Sequence of chain 1.A:
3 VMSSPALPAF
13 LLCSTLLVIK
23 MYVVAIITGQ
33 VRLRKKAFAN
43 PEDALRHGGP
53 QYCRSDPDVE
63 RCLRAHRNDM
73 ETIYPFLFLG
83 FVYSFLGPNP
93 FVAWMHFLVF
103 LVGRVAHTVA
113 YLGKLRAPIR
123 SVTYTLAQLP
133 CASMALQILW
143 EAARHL

The small molecule below binds the protein below.
Small molecule (SMILES): Fc1cccc(Cl)c1-c1nc(Br)c(-c2ccc(C#Cc3ccc(C(F)(F)F)cc3)nc2)[nH]1

Sequence of chain 3.A:
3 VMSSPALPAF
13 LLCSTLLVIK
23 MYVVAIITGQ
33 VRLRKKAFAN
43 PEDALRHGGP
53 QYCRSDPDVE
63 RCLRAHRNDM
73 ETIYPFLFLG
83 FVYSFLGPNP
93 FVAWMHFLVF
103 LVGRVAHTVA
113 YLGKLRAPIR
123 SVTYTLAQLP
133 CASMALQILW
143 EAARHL

Binding-site contacts:
Ligand atom C9 contacts residue THR127 of chain 3.A at 4.0 Å.
Ligand atom C5 contacts residue THR127 of chain 3.A at 3.8 Å.
Ligand atom BR1 contacts residue PRO120 of chain 3.A at 3.8 Å.
Ligand atom C3 contacts residue PRO120 of chain 3.A at 3.7 Å (hydrophobic).
Ligand atom C22 contacts residue GSH1 of chain 3.C at 4.0 Å.
Ligand atom C15 contacts residue LEU128 of chain 3.A at 3.9 Å (hydrophobic).
Ligand atom C20 contacts residue GLY31 of chain 1.A at 3.8 Å.
Ligand atom C7 contacts residue VAL124 of chain 3.A at 3.9 Å (hydrophobic).
Ligand atom C2 contacts residue SER123 of chain 3.A at 3.4 Å.
Ligand atom CL1 contacts residue ASP45 of chain 1.A at 3.7 Å.
Ligand atom C20 contacts residue LEU35 of chain 1.A at 4.0 Å (hydrophobic).
Ligand atom C6 contacts residue THR127 of chain 3.A at 3.9 Å.
Ligand atom C18 contacts residue SER123 of chain 3.A at 3.8 Å.
Ligand atom C15 contacts residue THR127 of chain 3.A at 3.9 Å.
Ligand atom C2 contacts residue PRO120 of chain 3.A at 3.9 Å (hydrophobic).
Ligand atom C1 contacts residue HIS49 of chain 1.A at 3.9 Å.
Ligand atom N3 contacts residue THR127 of chain 3.A at 3.0 Å (h-bond).
Ligand atom C7 contacts residue THR127 of chain 3.A at 3.9 Å.
Ligand atom C22 contacts residue ASP45 of chain 1.A at 3.8 Å.
Ligand atom N2 contacts residue HIS49 of chain 1.A at 2.9 Å (h-bond).
Ligand atom C19 contacts residue LEU35 of chain 1.A at 3.9 Å (hydrophobic).
Ligand atom C22 contacts residue PHE40 of chain 1.A at 3.7 Å (hydrophobic).
Ligand atom N3 contacts residue VAL124 of chain 3.A at 4.0 Å.
Ligand atom C3 contacts residue HIS49 of chain 1.A at 3.9 Å.
Ligand atom C5 contacts residue SER123 of chain 3.A at 3.1 Å.
Ligand atom C6 contacts residue VAL124 of chain 3.A at 3.7 Å (hydrophobic).
Ligand atom F1 contacts residue LEU128 of chain 3.A at 4.0 Å.
Ligand atom F4 contacts residue LEU35 of chain 1.A at 3.3 Å.
Ligand atom F1 contacts residue LEU131 of chain 3.A at 3.1 Å.
Ligand atom C15 contacts residue VAL124 of chain 3.A at 3.9 Å (hydrophobic).
Ligand atom BR1 contacts residue ARG48 of chain 1.A at 3.5 Å.
Ligand atom C23 contacts residue GSH1 of chain 3.C at 3.9 Å.
Ligand atom C16 contacts residue VAL124 of chain 3.A at 3.7 Å (hydrophobic).
Ligand atom N1 contacts residue SER123 of chain 3.A at 2.6 Å (h-bond).
Ligand atom C21 contacts residue PHE40 of chain 1.A at 3.8 Å (hydrophobic).
Ligand atom CL1 contacts residue HIS49 of chain 1.A at 4.0 Å.
Ligand atom C1 contacts residue SER123 of chain 3.A at 3.4 Å.
Ligand atom C8 contacts residue THR127 of chain 3.A at 3.7 Å.
Ligand atom N3 contacts residue SER123 of chain 3.A at 3.6 Å.
Ligand atom C4 contacts residue SER123 of chain 3.A at 3.6 Å.